Sequence of chain 1.H:
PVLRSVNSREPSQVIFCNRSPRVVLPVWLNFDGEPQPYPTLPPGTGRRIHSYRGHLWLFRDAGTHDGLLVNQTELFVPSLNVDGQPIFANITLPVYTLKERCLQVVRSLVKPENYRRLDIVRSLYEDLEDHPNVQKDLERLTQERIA

Binding-site contacts:
Ligand atom OD1 contacts residue SER60 of chain 1.H at 2.7 Å (h-bond).
Ligand atom CAD contacts residue TRP44 of chain 1.E at 3.6 Å (hydrophobic).
Ligand atom CB contacts residue TYR47 of chain 1.H at 3.4 Å (hydrophobic).
Ligand atom C contacts residue HIS59 of chain 1.H at 3.6 Å.
Ligand atom CAE contacts residue TYR47 of chain 1.H at 3.4 Å (hydrophobic).
Ligand atom CB contacts residue HIS59 of chain 1.H at 3.6 Å.
Ligand atom OAK contacts residue TYR61 of chain 1.H at 3.4 Å.
Ligand atom OD1 contacts residue HIS64 of chain 1.H at 2.8 Å (h-bond).
Ligand atom NBI contacts residue ARG56 of chain 1.H at 2.9 Å (salt-bridge).
Ligand atom CAY contacts residue HIS107 of chain 1.E at 3.6 Å.
Ligand atom N contacts residue TYR47 of chain 1.H at 3.5 Å (h-bond).
Ligand atom CBW contacts residue TYR61 of chain 1.H at 3.7 Å (hydrophobic).
Ligand atom CAD contacts residue HIS59 of chain 1.H at 3.6 Å.
Ligand atom CG contacts residue HIS64 of chain 1.H at 3.7 Å.
Ligand atom CA contacts residue TYR47 of chain 1.H at 3.6 Å (hydrophobic).
Ligand atom CAV contacts residue PRO48 of chain 1.H at 3.2 Å (hydrophobic).
Ligand atom CG contacts residue TRP66 of chain 1.H at 3.5 Å (hydrophobic).
Ligand atom SBS contacts residue PRO45 of chain 1.E at 3.4 Å (h-bond).
Ligand atom CAU contacts residue ILE58 of chain 1.H at 3.5 Å (hydrophobic).
Ligand atom CB contacts residue TRP66 of chain 1.H at 3.5 Å (hydrophobic).
Ligand atom CBT contacts residue TYR61 of chain 1.H at 3.7 Å (hydrophobic).
Ligand atom CA contacts residue HIS59 of chain 1.H at 3.3 Å.
Ligand atom O contacts residue TYR47 of chain 1.H at 2.4 Å (h-bond).
Ligand atom CBA contacts residue GLU108 of chain 1.E at 3.7 Å.
Ligand atom OBP contacts residue HIS107 of chain 1.E at 3.5 Å (h-bond).
Ligand atom NBM contacts residue HIS59 of chain 1.H at 2.9 Å (h-bond).
Ligand atom CCH contacts residue ILE58 of chain 1.H at 3.6 Å (hydrophobic).
Ligand atom CAR contacts residue VAL109 of chain 1.E at 3.6 Å (hydrophobic).
Ligand atom NBJ contacts residue ASN103 of chain 1.E at 3.6 Å.
Ligand atom C contacts residue TYR47 of chain 1.H at 3.3 Å (hydrophobic).
Ligand atom CD2 contacts residue TRP37 of chain 1.H at 3.7 Å (hydrophobic).
Ligand atom CBE contacts residue ASN103 of chain 1.E at 3.2 Å.
Ligand atom CBC contacts residue LEU55 of chain 1.E at 3.5 Å (hydrophobic).
Ligand atom CAX contacts residue HIS107 of chain 1.E at 3.6 Å.
Ligand atom NBK contacts residue ASN103 of chain 1.E at 3.2 Å (h-bond).
Ligand atom CD2 contacts residue TYR47 of chain 1.H at 3.4 Å (hydrophobic).
Ligand atom CAS contacts residue TYR61 of chain 1.H at 3.5 Å (hydrophobic).
Ligand atom OAH contacts residue PHE40 of chain 1.H at 3.5 Å.
Ligand atom CAO contacts residue TYR61 of chain 1.H at 3.3 Å (hydrophobic).
Ligand atom OAH contacts residue HIS64 of chain 1.H at 3.3 Å.

Sequence of chain 1.E:
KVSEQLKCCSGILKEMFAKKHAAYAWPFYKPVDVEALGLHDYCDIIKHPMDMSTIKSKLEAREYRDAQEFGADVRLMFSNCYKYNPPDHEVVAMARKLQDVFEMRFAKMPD

This small molecule binds to this protein.
Small molecule (SMILES): CC1=C(c2ccc(CNC(=O)[C@@H]3C[C@@H](O)CN3C(=O)[C@@H](NC(=O)COCCOCCOCCNC(=O)C[C@@H]3N=C(c4ccc(Cl)cc4)c4c(sc(C)c4C)-n4c(C)nnc43)C(C)(C)C)cc2)SCN1